Sequence of chain 3.A:
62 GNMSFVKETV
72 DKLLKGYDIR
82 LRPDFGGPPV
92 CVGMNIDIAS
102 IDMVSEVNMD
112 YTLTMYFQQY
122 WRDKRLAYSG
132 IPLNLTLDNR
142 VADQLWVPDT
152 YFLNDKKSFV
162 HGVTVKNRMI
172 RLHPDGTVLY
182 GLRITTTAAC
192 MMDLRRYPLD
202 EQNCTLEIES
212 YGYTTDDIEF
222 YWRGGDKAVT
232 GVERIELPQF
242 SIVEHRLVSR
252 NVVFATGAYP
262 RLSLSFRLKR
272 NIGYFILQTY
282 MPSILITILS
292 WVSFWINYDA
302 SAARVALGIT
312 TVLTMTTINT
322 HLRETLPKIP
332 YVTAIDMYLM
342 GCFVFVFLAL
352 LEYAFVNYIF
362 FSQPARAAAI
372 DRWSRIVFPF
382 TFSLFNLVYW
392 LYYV

Sequence of chain 3.B:
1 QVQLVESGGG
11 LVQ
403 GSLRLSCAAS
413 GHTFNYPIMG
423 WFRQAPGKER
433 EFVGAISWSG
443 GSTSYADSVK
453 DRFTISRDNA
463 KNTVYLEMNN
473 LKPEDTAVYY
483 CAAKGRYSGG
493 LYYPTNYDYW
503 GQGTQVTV

This small molecule binds to this protein.
Small molecule (SMILES): CC(=O)N[C@H]1[C@H](O[C@H]2[C@H](O)[C@@H](NC(C)=O)CO[C@@H]2CO)O[C@H](CO)[C@@H](O[C@@H]2O[C@H](CO[C@H]3O[C@H](CO)[C@@H](O)[C@H](O)[C@@H]3O)[C@@H](O)[C@H](O[C@H]3O[C@H](CO)[C@@H](O)[C@H](O)[C@@H]3O)[C@@H]2O)[C@@H]1O

Binding-site contacts:
Ligand atom O7 contacts residue ARG247 of chain 3.A at 3.4 Å (salt-bridge).
Ligand atom O5 contacts residue ARG251 of chain 3.A at 3.8 Å.
Ligand atom C8 contacts residue ARG247 of chain 3.A at 3.9 Å.
Ligand atom N2 contacts residue ARG251 of chain 3.A at 3.7 Å.
Ligand atom C8 contacts residue PHE267 of chain 3.A at 4.0 Å (hydrophobic).
Ligand atom O3 contacts residue ARG247 of chain 3.A at 2.8 Å (salt-bridge).
Ligand atom C7 contacts residue ARG247 of chain 3.A at 3.7 Å.
Ligand atom O5 contacts residue VAL249 of chain 3.A at 3.8 Å.
Ligand atom C2 contacts residue ARG247 of chain 3.A at 3.8 Å.
Ligand atom C3 contacts residue SER266 of chain 3.A at 3.7 Å.
Ligand atom N2 contacts residue ARG247 of chain 3.A at 3.9 Å.
Ligand atom C8 contacts residue ARG268 of chain 3.A at 3.9 Å.
Ligand atom C6 contacts residue TYR418 of chain 3.B at 3.8 Å (hydrophobic).
Ligand atom N2 contacts residue SER266 of chain 3.A at 2.8 Å (h-bond).
Ligand atom O6 contacts residue ARG251 of chain 3.A at 4.0 Å.
Ligand atom C7 contacts residue ARG268 of chain 3.A at 3.8 Å.
Ligand atom C7 contacts residue SER266 of chain 3.A at 3.7 Å.
Ligand atom C7 contacts residue ARG251 of chain 3.A at 3.5 Å.
Ligand atom O7 contacts residue ASN204 of chain 3.A at 3.5 Å (h-bond).
Ligand atom O7 contacts residue ARG268 of chain 3.A at 3.0 Å (salt-bridge).
Ligand atom N2 contacts residue ASP500 of chain 3.B at 3.7 Å.
Ligand atom C8 contacts residue SER266 of chain 3.A at 3.6 Å.
Ligand atom C3 contacts residue ASN204 of chain 3.A at 3.8 Å.
Ligand atom C8 contacts residue SER490 of chain 3.B at 3.4 Å.
Ligand atom C2 contacts residue ASN204 of chain 3.A at 2.5 Å.
Ligand atom N2 contacts residue TYR418 of chain 3.B at 3.5 Å (h-bond).
Ligand atom C1 contacts residue ASN204 of chain 3.A at 1.4 Å.
Ligand atom O2 contacts residue THR497 of chain 3.B at 3.9 Å.
Ligand atom C5 contacts residue ASN204 of chain 3.A at 3.5 Å.
Ligand atom C3 contacts residue ARG247 of chain 3.A at 3.9 Å.
Ligand atom N2 contacts residue ASN204 of chain 3.A at 3.0 Å (h-bond).
Ligand atom C8 contacts residue ASP500 of chain 3.B at 3.6 Å.
Ligand atom C2 contacts residue SER266 of chain 3.A at 3.7 Å.
Ligand atom O3 contacts residue ARG251 of chain 3.A at 3.0 Å (salt-bridge).
Ligand atom C8 contacts residue ARG251 of chain 3.A at 3.8 Å.
Ligand atom C7 contacts residue ASN204 of chain 3.A at 3.5 Å.
Ligand atom O5 contacts residue ASN417 of chain 3.B at 3.7 Å.
Ligand atom O6 contacts residue ARG247 of chain 3.A at 3.4 Å (salt-bridge).
Ligand atom C6 contacts residue SER250 of chain 3.A at 3.5 Å.
Ligand atom O5 contacts residue ASN204 of chain 3.A at 2.2 Å (h-bond).